Sequence of chain 1.E:
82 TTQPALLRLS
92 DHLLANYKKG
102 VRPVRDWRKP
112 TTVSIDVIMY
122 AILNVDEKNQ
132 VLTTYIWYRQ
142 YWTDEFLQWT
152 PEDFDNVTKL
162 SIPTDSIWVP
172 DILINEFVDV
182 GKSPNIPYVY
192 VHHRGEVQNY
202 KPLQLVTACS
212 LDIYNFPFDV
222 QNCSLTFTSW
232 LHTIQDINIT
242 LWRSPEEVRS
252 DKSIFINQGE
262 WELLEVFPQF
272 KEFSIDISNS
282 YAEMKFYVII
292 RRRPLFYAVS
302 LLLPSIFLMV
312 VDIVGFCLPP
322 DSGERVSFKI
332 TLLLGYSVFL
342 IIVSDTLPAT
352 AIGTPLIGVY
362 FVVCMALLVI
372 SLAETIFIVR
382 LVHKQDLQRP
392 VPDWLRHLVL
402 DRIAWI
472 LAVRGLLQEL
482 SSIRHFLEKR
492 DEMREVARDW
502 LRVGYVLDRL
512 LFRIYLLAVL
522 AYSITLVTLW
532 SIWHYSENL

Binding-site contacts:
Ligand atom O5 contacts residue ASN157 of chain 1.E at 2.4 Å (h-bond).
Ligand atom C8 contacts residue ASN157 of chain 1.E at 3.9 Å.
Ligand atom C5 contacts residue ASN157 of chain 1.E at 3.7 Å.
Ligand atom C1 contacts residue ASN157 of chain 1.E at 1.4 Å.
Ligand atom C2 contacts residue ASN157 of chain 1.E at 2.5 Å.
Ligand atom C3 contacts residue ASN157 of chain 1.E at 3.8 Å.
Ligand atom O7 contacts residue ASP156 of chain 1.E at 4.1 Å.
Ligand atom C4 contacts residue ASN157 of chain 1.E at 4.2 Å.
Ligand atom N2 contacts residue ASN157 of chain 1.E at 2.9 Å (h-bond).
Ligand atom O7 contacts residue ASN157 of chain 1.E at 4.5 Å.
Ligand atom C7 contacts residue ASN157 of chain 1.E at 3.6 Å.

The protein below binds the small molecule below.
Small molecule (SMILES): CC(=O)N[C@@H]1[C@@H](O)[C@H](O)[C@@H](CO)O[C@H]1O